This small molecule binds to this protein.
Small molecule (SMILES): Cc1cc(CCCCCOc2ccc(C3=NCCO3)cc2Cl)on1

Sequence of chain 6.C:
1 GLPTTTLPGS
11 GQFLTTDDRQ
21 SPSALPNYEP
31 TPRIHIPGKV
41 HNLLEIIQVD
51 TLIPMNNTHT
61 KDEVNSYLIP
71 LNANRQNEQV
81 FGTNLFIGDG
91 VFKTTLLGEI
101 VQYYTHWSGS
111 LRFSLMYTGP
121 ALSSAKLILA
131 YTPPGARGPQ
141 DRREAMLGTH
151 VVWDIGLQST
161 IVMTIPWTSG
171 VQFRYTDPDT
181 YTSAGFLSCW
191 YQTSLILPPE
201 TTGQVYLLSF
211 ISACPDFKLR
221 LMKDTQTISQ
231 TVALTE

Sequence of chain 6.A:
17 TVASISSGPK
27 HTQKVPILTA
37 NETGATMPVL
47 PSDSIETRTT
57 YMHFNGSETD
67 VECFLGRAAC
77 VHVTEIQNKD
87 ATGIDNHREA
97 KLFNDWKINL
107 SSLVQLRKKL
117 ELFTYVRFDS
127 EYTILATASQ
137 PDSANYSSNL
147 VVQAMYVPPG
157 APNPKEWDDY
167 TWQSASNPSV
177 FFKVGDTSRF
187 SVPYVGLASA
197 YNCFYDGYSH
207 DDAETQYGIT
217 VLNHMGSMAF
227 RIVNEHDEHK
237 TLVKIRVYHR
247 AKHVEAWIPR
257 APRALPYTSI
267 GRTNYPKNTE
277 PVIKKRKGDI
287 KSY

Binding-site contacts:
Ligand atom C5A contacts residue MET224 of chain 6.A at 3.5 Å (hydrophobic).
Ligand atom N3A contacts residue PHE186 of chain 6.A at 3.9 Å.
Ligand atom C5A contacts residue PHE186 of chain 6.A at 3.4 Å (hydrophobic).
Ligand atom C1B contacts residue VAL188 of chain 6.A at 3.9 Å (hydrophobic).
Ligand atom C2C contacts residue TYR128 of chain 6.A at 3.8 Å (hydrophobic).
Ligand atom C5C contacts residue VAL188 of chain 6.A at 3.9 Å (hydrophobic).
Ligand atom O1A contacts residue PHE186 of chain 6.A at 2.8 Å.
Ligand atom N2 contacts residue ASN219 of chain 6.A at 3.6 Å.
Ligand atom C2A contacts residue PHE186 of chain 6.A at 3.2 Å (hydrophobic).
Ligand atom C5B contacts residue PHE186 of chain 6.A at 3.5 Å (hydrophobic).
Ligand atom C4B contacts residue TYR152 of chain 6.A at 3.8 Å (hydrophobic).
Ligand atom C1C contacts residue TYR128 of chain 6.A at 3.7 Å (hydrophobic).
Ligand atom CL1 contacts residue TYR128 of chain 6.A at 3.3 Å.
Ligand atom C6B contacts residue TYR128 of chain 6.A at 3.8 Å (hydrophobic).
Ligand atom C5 contacts residue LEU106 of chain 6.A at 3.7 Å (hydrophobic).
Ligand atom C2C contacts residue TYR197 of chain 6.A at 3.8 Å (hydrophobic).
Ligand atom N3A contacts residue PRO174 of chain 6.A at 3.7 Å.
Ligand atom CL1 contacts residue ILE104 of chain 6.A at 3.5 Å.
Ligand atom O1 contacts residue MET221 of chain 6.A at 3.2 Å (h-bond).
Ligand atom C2B contacts residue VAL188 of chain 6.A at 3.7 Å (hydrophobic).
Ligand atom N3A contacts residue ALA24 of chain 6.C at 3.6 Å.
Ligand atom C3C contacts residue TYR128 of chain 6.A at 3.4 Å (hydrophobic).
Ligand atom C5B contacts residue MET224 of chain 6.A at 3.5 Å (hydrophobic).
Ligand atom C4C contacts residue VAL191 of chain 6.A at 3.5 Å (hydrophobic).
Ligand atom C2B contacts residue TYR152 of chain 6.A at 3.8 Å (hydrophobic).
Ligand atom C1C contacts residue LEU106 of chain 6.A at 3.5 Å (hydrophobic).
Ligand atom C31 contacts residue TYR197 of chain 6.A at 3.9 Å (hydrophobic).
Ligand atom C2A contacts residue MET224 of chain 6.A at 3.4 Å (hydrophobic).
Ligand atom C5A contacts residue ALA150 of chain 6.A at 3.9 Å (hydrophobic).
Ligand atom O1B contacts residue ILE104 of chain 6.A at 3.8 Å.
Ligand atom C3B contacts residue TYR152 of chain 6.A at 3.7 Å (hydrophobic).
Ligand atom C5C contacts residue VAL191 of chain 6.A at 3.9 Å (hydrophobic).
Ligand atom C4B contacts residue PHE186 of chain 6.A at 3.4 Å (hydrophobic).
Ligand atom C5C contacts residue TYR152 of chain 6.A at 3.9 Å (hydrophobic).
Ligand atom C4A contacts residue PRO174 of chain 6.A at 3.3 Å (hydrophobic).
Ligand atom O1A contacts residue MET224 of chain 6.A at 2.8 Å.
Ligand atom C5A contacts residue VAL176 of chain 6.A at 3.2 Å (hydrophobic).
Ligand atom C4B contacts residue MET224 of chain 6.A at 3.8 Å (hydrophobic).
Ligand atom C4 contacts residue LEU106 of chain 6.A at 3.6 Å (hydrophobic).
Ligand atom C4C contacts residue VAL188 of chain 6.A at 3.9 Å (hydrophobic).